Binding-site contacts:
Ligand atom CHA contacts residue VAL70 of chain 1.A at 3.5 Å (hydrophobic).
Ligand atom O2A contacts residue PHE36 of chain 1.A at 3.4 Å.
Ligand atom C3B contacts residue VAL95 of chain 1.A at 3.7 Å (hydrophobic).
Ligand atom NA contacts residue PHE36 of chain 1.A at 3.1 Å.
Ligand atom ND contacts residue PHE36 of chain 1.A at 3.2 Å.
Ligand atom CBB contacts residue SER1 of chain 1.A at 3.4 Å.
Ligand atom C4D contacts residue PHE36 of chain 1.A at 3.5 Å (hydrophobic).
Ligand atom OB contacts residue SER1 of chain 1.A at 3.5 Å (h-bond).
Ligand atom C3A contacts residue HIS89 of chain 1.A at 3.5 Å.
Ligand atom C3C contacts residue TYR123 of chain 1.A at 3.6 Å (hydrophobic).
Ligand atom CMC contacts residue TYR123 of chain 1.A at 3.7 Å (hydrophobic).
Ligand atom CGA contacts residue PHE36 of chain 1.A at 3.5 Å (hydrophobic).
Ligand atom C1D contacts residue ASN58 of chain 1.A at 3.5 Å.
Ligand atom OB contacts residue LEU116 of chain 1.D at 3.3 Å (h-bond).
Ligand atom C4D contacts residue ASN58 of chain 1.A at 3.4 Å.
Ligand atom C2C contacts residue TYR123 of chain 1.A at 3.2 Å (hydrophobic).
Ligand atom NB contacts residue PHE36 of chain 1.A at 3.3 Å.
Ligand atom CBC contacts residue THR43 of chain 1.A at 3.2 Å.
Ligand atom CMB contacts residue SER112 of chain 1.A at 3.4 Å.
Ligand atom CBA contacts residue ALA118 of chain 1.D at 3.5 Å (hydrophobic).
Ligand atom C1A contacts residue PHE36 of chain 1.A at 3.6 Å (hydrophobic).
Ligand atom C3D contacts residue ASN58 of chain 1.A at 3.5 Å.
Ligand atom OC contacts residue TYR97 of chain 1.A at 3.6 Å.
Ligand atom CAB contacts residue SER112 of chain 1.A at 3.5 Å.
Ligand atom O2D contacts residue GLU60 of chain 1.A at 2.8 Å (salt-bridge).
Ligand atom O2A contacts residue ALA118 of chain 1.D at 3.3 Å.
Ligand atom NC contacts residue ASN58 of chain 1.A at 3.6 Å.
Ligand atom CBD contacts residue PHE36 of chain 1.A at 3.5 Å (hydrophobic).
Ligand atom C2D contacts residue ASN58 of chain 1.A at 3.5 Å.
Ligand atom CBC contacts residue ALA44 of chain 1.A at 3.2 Å (hydrophobic).
Ligand atom O2D contacts residue LYS68 of chain 1.A at 3.1 Å.
Ligand atom CGD contacts residue GLU60 of chain 1.A at 3.4 Å.
Ligand atom CBD contacts residue GLU60 of chain 1.A at 3.2 Å.
Ligand atom CHB contacts residue PHE36 of chain 1.A at 3.5 Å (hydrophobic).
Ligand atom ND contacts residue ASN58 of chain 1.A at 3.1 Å (h-bond).
Ligand atom C1C contacts residue TYR123 of chain 1.A at 3.3 Å (hydrophobic).
Ligand atom C1B contacts residue PHE36 of chain 1.A at 3.3 Å (hydrophobic).
Ligand atom CMA contacts residue HIS89 of chain 1.A at 3.3 Å.
Ligand atom CGD contacts residue PHE36 of chain 1.A at 3.6 Å (hydrophobic).
Ligand atom C4A contacts residue HIS89 of chain 1.A at 3.6 Å.

Sequence of chain 1.A:
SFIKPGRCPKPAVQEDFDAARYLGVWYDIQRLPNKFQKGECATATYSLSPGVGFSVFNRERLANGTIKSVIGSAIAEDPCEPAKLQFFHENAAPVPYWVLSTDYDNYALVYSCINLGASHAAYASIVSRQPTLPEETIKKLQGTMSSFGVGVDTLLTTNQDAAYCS

The protein below binds the small molecule below.
Small molecule (SMILES): C=CC1=C(C)/C(=C/c2[nH]c(/C=C3\N=C(/C=C4\NC(=O)C(C)=C4C=C)C(C)=C3CCC(=O)O)c(CCC(=O)O)c2C)NC1=O

Sequence of chain 1.D:
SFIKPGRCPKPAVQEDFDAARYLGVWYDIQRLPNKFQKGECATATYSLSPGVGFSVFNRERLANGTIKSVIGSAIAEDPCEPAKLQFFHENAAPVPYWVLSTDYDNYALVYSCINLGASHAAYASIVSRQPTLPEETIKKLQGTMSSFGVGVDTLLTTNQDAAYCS